The small molecule below binds the protein below.
Small molecule (SMILES): CC(=O)N[C@@H]1[C@@H](O)[C@H](O)[C@@H](CO)O[C@H]1O

Sequence of chain 1.C:
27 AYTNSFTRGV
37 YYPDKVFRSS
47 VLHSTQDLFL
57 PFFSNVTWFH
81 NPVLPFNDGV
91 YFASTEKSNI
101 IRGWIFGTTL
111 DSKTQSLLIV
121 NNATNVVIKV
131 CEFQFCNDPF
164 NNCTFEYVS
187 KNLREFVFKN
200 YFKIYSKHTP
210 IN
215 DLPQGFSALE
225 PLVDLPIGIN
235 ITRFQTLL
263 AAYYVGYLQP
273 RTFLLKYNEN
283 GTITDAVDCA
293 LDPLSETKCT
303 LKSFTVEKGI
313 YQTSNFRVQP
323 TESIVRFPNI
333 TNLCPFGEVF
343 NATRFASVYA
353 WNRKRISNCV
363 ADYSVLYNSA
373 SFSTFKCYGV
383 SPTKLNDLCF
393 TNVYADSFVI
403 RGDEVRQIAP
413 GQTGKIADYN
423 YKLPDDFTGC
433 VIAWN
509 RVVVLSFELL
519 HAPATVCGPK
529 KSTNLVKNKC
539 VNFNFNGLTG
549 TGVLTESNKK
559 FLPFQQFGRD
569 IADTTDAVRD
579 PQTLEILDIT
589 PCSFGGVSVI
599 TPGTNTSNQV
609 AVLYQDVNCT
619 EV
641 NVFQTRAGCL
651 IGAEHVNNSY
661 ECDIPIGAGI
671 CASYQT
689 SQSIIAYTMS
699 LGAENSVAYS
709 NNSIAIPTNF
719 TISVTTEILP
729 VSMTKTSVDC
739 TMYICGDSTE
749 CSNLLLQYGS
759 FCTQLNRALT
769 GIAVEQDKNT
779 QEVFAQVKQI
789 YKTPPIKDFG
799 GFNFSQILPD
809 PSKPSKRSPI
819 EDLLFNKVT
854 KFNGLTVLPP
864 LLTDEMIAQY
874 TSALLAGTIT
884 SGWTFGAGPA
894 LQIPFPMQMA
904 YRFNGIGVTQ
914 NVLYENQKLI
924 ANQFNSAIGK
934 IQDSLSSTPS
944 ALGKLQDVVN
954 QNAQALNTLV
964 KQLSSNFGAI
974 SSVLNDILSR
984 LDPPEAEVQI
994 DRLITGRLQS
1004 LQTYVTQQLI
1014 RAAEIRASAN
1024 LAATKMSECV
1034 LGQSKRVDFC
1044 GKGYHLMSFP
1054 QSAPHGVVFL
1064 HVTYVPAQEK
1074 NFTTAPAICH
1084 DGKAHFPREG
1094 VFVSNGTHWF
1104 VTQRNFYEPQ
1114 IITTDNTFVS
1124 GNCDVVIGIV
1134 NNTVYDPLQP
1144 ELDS

Binding-site contacts:
Ligand atom C2 contacts residue ASN1134 of chain 1.C at 2.5 Å.
Ligand atom C1 contacts residue ASN1134 of chain 1.C at 1.4 Å.
Ligand atom N2 contacts residue ASN1134 of chain 1.C at 2.8 Å (h-bond).
Ligand atom C7 contacts residue ASN1134 of chain 1.C at 3.8 Å.
Ligand atom C3 contacts residue ASN1134 of chain 1.C at 3.8 Å.
Ligand atom O7 contacts residue ASN1134 of chain 1.C at 4.0 Å.
Ligand atom C5 contacts residue ASN1134 of chain 1.C at 3.7 Å.
Ligand atom C7 contacts residue CYS1082 of chain 1.C at 4.1 Å (hydrophobic).
Ligand atom O7 contacts residue CYS1082 of chain 1.C at 3.1 Å (h-bond).
Ligand atom O5 contacts residue ASN1134 of chain 1.C at 2.4 Å (h-bond).
Ligand atom C4 contacts residue ASN1134 of chain 1.C at 4.3 Å.